Sequence of chain 1.H:
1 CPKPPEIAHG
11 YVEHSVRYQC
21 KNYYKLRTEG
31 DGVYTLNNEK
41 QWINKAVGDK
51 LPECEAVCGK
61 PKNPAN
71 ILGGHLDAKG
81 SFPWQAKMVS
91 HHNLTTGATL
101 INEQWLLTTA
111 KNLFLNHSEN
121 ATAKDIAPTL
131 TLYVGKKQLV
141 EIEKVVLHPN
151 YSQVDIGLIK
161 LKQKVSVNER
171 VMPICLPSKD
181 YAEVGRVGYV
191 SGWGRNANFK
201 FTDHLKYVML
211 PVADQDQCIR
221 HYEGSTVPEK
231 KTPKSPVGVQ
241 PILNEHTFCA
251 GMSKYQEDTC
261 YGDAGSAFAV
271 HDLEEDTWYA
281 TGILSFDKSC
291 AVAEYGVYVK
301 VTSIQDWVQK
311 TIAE

Binding-site contacts:
Ligand atom C8 contacts residue ASN93 of chain 1.H at 3.7 Å.
Ligand atom C1 contacts residue ASN93 of chain 1.H at 1.4 Å.
Ligand atom C7 contacts residue ASN93 of chain 1.H at 3.2 Å.
Ligand atom O7 contacts residue ASN93 of chain 1.H at 2.6 Å (h-bond).
Ligand atom C2 contacts residue ASN93 of chain 1.H at 2.6 Å.
Ligand atom N2 contacts residue ASN93 of chain 1.H at 3.0 Å (h-bond).
Ligand atom O7 contacts residue THR95 of chain 1.H at 4.0 Å.
Ligand atom C8 contacts residue THR95 of chain 1.H at 3.2 Å.
Ligand atom C3 contacts residue ASN93 of chain 1.H at 3.9 Å.
Ligand atom C8 contacts residue PHE201 of chain 1.H at 3.3 Å (hydrophobic).
Ligand atom C7 contacts residue THR95 of chain 1.H at 4.1 Å.
Ligand atom O5 contacts residue ASN93 of chain 1.H at 2.4 Å (h-bond).
Ligand atom C4 contacts residue ASN93 of chain 1.H at 4.3 Å.
Ligand atom C5 contacts residue ASN93 of chain 1.H at 3.7 Å.

A small-molecule ligand and the protein it binds are described below.
Small molecule (SMILES): CC(=O)N[C@@H]1[C@@H](O)[C@H](O)[C@@H](CO)O[C@H]1O